Sequence of chain 1.B:
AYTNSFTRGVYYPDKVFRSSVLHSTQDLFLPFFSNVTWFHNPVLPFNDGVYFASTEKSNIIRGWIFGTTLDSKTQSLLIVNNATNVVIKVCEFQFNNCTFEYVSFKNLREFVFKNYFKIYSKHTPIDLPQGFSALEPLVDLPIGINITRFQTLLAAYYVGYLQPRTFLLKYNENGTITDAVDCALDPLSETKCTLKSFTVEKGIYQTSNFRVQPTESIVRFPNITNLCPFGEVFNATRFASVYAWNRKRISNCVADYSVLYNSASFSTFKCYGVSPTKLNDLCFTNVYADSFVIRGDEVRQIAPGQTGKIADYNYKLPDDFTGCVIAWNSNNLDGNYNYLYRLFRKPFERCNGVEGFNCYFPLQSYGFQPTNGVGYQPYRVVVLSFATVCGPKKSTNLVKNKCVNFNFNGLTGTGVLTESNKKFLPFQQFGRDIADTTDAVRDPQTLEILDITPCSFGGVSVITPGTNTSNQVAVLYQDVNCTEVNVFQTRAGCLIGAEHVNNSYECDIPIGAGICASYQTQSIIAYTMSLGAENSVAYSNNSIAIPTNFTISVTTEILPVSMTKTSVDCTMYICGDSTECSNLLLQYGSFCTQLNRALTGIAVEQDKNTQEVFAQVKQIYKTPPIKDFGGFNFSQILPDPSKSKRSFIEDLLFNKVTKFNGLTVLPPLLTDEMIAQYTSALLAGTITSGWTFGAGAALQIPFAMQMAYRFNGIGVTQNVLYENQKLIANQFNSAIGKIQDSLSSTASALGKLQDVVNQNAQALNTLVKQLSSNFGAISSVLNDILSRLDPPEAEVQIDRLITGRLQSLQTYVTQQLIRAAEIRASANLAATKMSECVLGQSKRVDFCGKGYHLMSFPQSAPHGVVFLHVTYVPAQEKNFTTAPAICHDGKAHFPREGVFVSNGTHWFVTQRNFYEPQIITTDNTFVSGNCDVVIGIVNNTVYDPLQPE

Binding-site contacts:
Ligand atom O7 contacts residue ASN1093 of chain 1.B at 3.1 Å (h-bond).
Ligand atom C8 contacts residue ASN1093 of chain 1.B at 3.8 Å.
Ligand atom C7 contacts residue ASN1093 of chain 1.B at 3.2 Å.
Ligand atom N2 contacts residue ASN1093 of chain 1.B at 3.0 Å (h-bond).
Ligand atom C5 contacts residue ALA725 of chain 1.B at 3.9 Å (hydrophobic).
Ligand atom O5 contacts residue ALA725 of chain 1.B at 4.4 Å.
Ligand atom C6 contacts residue ALA725 of chain 1.B at 4.4 Å (hydrophobic).
Ligand atom C2 contacts residue ASN1093 of chain 1.B at 2.5 Å.
Ligand atom C8 contacts residue LYS1092 of chain 1.B at 3.8 Å.
Ligand atom O6 contacts residue ALA725 of chain 1.B at 3.9 Å.
Ligand atom C1 contacts residue ASN1093 of chain 1.B at 1.5 Å.
Ligand atom C4 contacts residue ASN1093 of chain 1.B at 4.3 Å.
Ligand atom C3 contacts residue ASN1093 of chain 1.B at 3.9 Å.
Ligand atom C5 contacts residue ASN1093 of chain 1.B at 3.7 Å.
Ligand atom O5 contacts residue ASN1093 of chain 1.B at 2.4 Å (h-bond).
Ligand atom C8 contacts residue GLU1091 of chain 1.B at 3.3 Å.

The protein below binds the small molecule below.
Small molecule (SMILES): CC(=O)N[C@@H]1[C@@H](O)[C@H](O)[C@@H](CO)O[C@H]1O